Sequence of chain 1.A:
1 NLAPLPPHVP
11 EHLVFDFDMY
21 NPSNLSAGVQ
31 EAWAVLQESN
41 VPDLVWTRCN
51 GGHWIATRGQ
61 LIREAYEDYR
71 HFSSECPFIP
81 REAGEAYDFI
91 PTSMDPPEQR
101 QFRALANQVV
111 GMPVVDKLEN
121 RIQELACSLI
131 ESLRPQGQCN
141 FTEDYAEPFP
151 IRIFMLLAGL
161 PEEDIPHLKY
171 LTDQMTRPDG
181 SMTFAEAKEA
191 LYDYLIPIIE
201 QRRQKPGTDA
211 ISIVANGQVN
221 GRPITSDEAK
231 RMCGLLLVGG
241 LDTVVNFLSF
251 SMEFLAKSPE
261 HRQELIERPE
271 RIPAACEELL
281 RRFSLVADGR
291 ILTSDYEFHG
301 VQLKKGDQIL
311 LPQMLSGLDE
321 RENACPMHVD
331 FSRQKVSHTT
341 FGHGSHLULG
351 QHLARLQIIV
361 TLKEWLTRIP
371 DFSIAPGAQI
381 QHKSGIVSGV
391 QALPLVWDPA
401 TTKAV

Binding-site contacts:
Ligand atom C5 contacts residue LEU235 of chain 1.A at 4.0 Å (hydrophobic).
Ligand atom C7 contacts residue VAL286 of chain 1.A at 4.5 Å (hydrophobic).
Ligand atom C8 contacts residue VAL286 of chain 1.A at 3.6 Å (hydrophobic).
Ligand atom C1 contacts residue VAL238 of chain 1.A at 4.3 Å (hydrophobic).
Ligand atom C3 contacts residue HEM1 of chain 1.B at 4.1 Å.
Ligand atom C6 contacts residue VAL238 of chain 1.A at 3.9 Å (hydrophobic).
Ligand atom C10 contacts residue VAL238 of chain 1.A at 3.8 Å (hydrophobic).
Ligand atom O contacts residue TYR87 of chain 1.A at 2.6 Å (h-bond).
Ligand atom C10 contacts residue VAL387 of chain 1.A at 4.0 Å (hydrophobic).
Ligand atom C10 contacts residue THR176 of chain 1.A at 4.1 Å.
Ligand atom C9 contacts residue VAL387 of chain 1.A at 4.2 Å (hydrophobic).
Ligand atom C8 contacts residue HEM1 of chain 1.B at 4.1 Å.
Ligand atom O contacts residue LEU235 of chain 1.A at 3.6 Å.
Ligand atom C5 contacts residue HEM1 of chain 1.B at 3.5 Å.
Ligand atom C9 contacts residue VAL286 of chain 1.A at 4.0 Å (hydrophobic).
Ligand atom C10 contacts residue ILE386 of chain 1.A at 4.1 Å (hydrophobic).
Ligand atom C9 contacts residue HEM1 of chain 1.B at 3.9 Å.
Ligand atom C10 contacts residue PHE78 of chain 1.A at 4.1 Å (hydrophobic).
Ligand atom C2 contacts residue TYR87 of chain 1.A at 3.5 Å (hydrophobic).
Ligand atom C8 contacts residue ASP288 of chain 1.A at 3.8 Å.
Ligand atom C3 contacts residue LEU235 of chain 1.A at 3.9 Å (hydrophobic).
Ligand atom C4 contacts residue HEM1 of chain 1.B at 3.5 Å.
Ligand atom O contacts residue PHE78 of chain 1.A at 3.5 Å.
Ligand atom C2 contacts residue PHE78 of chain 1.A at 4.3 Å (hydrophobic).
Ligand atom C3 contacts residue THR92 of chain 1.A at 3.9 Å.
Ligand atom C2 contacts residue LEU235 of chain 1.A at 3.7 Å (hydrophobic).
Ligand atom C9 contacts residue THR243 of chain 1.A at 4.2 Å.
Ligand atom C7 contacts residue HEM1 of chain 1.B at 4.4 Å.
Ligand atom C6 contacts residue GLY239 of chain 1.A at 4.4 Å.
Ligand atom C3 contacts residue TYR87 of chain 1.A at 3.7 Å (hydrophobic).
Ligand atom C6 contacts residue LEU235 of chain 1.A at 3.9 Å (hydrophobic).
Ligand atom C8 contacts residue ILE386 of chain 1.A at 4.3 Å (hydrophobic).

This protein binds this small molecule.
Small molecule (SMILES): CC1(C)[C@@H]2CC[C@@]1(C)C(=O)C2